The protein below binds the small molecule below.
Small molecule (SMILES): C=C1CCCC2=NC[C@H](C)[C@@H](C)C[C@@]23CCC(C(=O)O)=C[C@@H]3[C@@H]2O[C@]3(C[C@H]4CCC[C@@]5(CC[C@@]6(O[C@@H](CC[C@@]6(C)O)C1)O5)O4)C[C@@H](C)[C@@H](O)[C@H]2O3

Binding-site contacts:
Ligand atom C64 contacts residue GLN66 of chain 1.D at 4.0 Å.
Ligand atom C37 contacts residue ILE127 of chain 1.D at 3.7 Å (hydrophobic).
Ligand atom C80 contacts residue CYS200 of chain 1.E at 3.7 Å (hydrophobic).
Ligand atom C13 contacts residue TYR64 of chain 1.D at 3.7 Å (hydrophobic).
Ligand atom C6 contacts residue TYR204 of chain 1.E at 3.7 Å (hydrophobic).
Ligand atom O44 contacts residue TYR204 of chain 1.E at 3.4 Å (h-bond).
Ligand atom C30 contacts residue TRP156 of chain 1.E at 3.2 Å (hydrophobic).
Ligand atom C34 contacts residue TRP156 of chain 1.E at 3.5 Å (hydrophobic).
Ligand atom C50 contacts residue VAL157 of chain 1.E at 3.5 Å (hydrophobic).
Ligand atom O66 contacts residue THR45 of chain 1.D at 3.8 Å.
Ligand atom C38 contacts residue TRP156 of chain 1.E at 3.9 Å (hydrophobic).
Ligand atom C30 contacts residue SER155 of chain 1.E at 3.2 Å.
Ligand atom C33 contacts residue TRP156 of chain 1.E at 3.7 Å (hydrophobic).
Ligand atom C36 contacts residue ILE127 of chain 1.D at 3.5 Å (hydrophobic).
Ligand atom C6 contacts residue TRP156 of chain 1.E at 3.7 Å (hydrophobic).
Ligand atom C10 contacts residue TRP156 of chain 1.E at 3.7 Å (hydrophobic).
Ligand atom C9 contacts residue TYR102 of chain 1.E at 3.6 Å (hydrophobic).
Ligand atom C9 contacts residue TYR64 of chain 1.D at 3.6 Å (hydrophobic).
Ligand atom O52 contacts residue TYR204 of chain 1.E at 2.7 Å (h-bond).
Ligand atom C64 contacts residue ILE127 of chain 1.D at 3.7 Å (hydrophobic).
Ligand atom C53 contacts residue ARG88 of chain 1.D at 3.6 Å.
Ligand atom C23 contacts residue TYR204 of chain 1.E at 3.9 Å (hydrophobic).
Ligand atom C36 contacts residue TRP156 of chain 1.E at 3.9 Å (hydrophobic).
Ligand atom C51 contacts residue TYR204 of chain 1.E at 3.8 Å (hydrophobic).
Ligand atom C22 contacts residue TYR204 of chain 1.E at 3.9 Å (hydrophobic).
Ligand atom C8 contacts residue TYR64 of chain 1.D at 3.7 Å (hydrophobic).
Ligand atom C35 contacts residue ILE127 of chain 1.D at 3.8 Å (hydrophobic).
Ligand atom C60 contacts residue TYR204 of chain 1.E at 3.8 Å (hydrophobic).
Ligand atom N31 contacts residue TRP156 of chain 1.E at 2.9 Å (h-bond).
Ligand atom O1 contacts residue SER176 of chain 1.D at 2.6 Å (h-bond).
Ligand atom C30 contacts residue TYR102 of chain 1.E at 3.5 Å (hydrophobic).
Ligand atom C43 contacts residue TYR204 of chain 1.E at 4.0 Å (hydrophobic).
Ligand atom C49 contacts residue VAL157 of chain 1.E at 3.6 Å (hydrophobic).
Ligand atom C2 contacts residue SER176 of chain 1.D at 3.7 Å.
Ligand atom C67 contacts residue THR45 of chain 1.D at 3.4 Å.
Ligand atom C80 contacts residue TYR204 of chain 1.E at 3.4 Å (hydrophobic).
Ligand atom O66 contacts residue ASP173 of chain 1.D at 3.5 Å (salt-bridge).
Ligand atom C22 contacts residue TYR197 of chain 1.E at 3.7 Å (hydrophobic).
Ligand atom C38 contacts residue ILE127 of chain 1.D at 3.9 Å (hydrophobic).
Ligand atom C35 contacts residue TRP156 of chain 1.E at 3.6 Å (hydrophobic).

Sequence of chain 1.E:
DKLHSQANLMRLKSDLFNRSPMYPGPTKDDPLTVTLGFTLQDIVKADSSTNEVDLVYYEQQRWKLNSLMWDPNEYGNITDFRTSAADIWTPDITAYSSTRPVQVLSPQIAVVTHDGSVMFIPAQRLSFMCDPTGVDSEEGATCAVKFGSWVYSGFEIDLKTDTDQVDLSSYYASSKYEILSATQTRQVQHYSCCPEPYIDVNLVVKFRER

Sequence of chain 1.D:
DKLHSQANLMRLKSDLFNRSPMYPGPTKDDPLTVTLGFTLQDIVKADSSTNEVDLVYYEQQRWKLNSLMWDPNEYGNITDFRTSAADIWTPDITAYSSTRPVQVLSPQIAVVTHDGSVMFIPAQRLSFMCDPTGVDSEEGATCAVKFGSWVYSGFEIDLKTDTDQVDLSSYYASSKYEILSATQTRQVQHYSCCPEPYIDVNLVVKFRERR